Sequence of chain 1.F:
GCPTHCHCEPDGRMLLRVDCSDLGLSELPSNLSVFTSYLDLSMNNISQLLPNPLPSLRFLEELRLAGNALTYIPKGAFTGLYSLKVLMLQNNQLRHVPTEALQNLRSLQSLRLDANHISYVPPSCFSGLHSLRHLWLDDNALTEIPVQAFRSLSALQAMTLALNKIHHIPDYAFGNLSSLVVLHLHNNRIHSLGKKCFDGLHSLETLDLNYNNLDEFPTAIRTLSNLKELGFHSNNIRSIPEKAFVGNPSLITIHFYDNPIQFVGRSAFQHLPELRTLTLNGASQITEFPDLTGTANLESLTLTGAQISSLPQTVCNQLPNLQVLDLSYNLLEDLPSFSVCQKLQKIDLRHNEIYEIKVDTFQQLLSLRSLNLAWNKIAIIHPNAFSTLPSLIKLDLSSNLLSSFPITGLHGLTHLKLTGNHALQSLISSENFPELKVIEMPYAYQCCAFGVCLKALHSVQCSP

A protein and the small-molecule ligand that binds it are described below.
Small molecule (SMILES): CC(=O)N[C@@H]1[C@@H](O)[C@H](O)[C@@H](CO)O[C@H]1O

Binding-site contacts:
Ligand atom C7 contacts residue ASN70 of chain 1.F at 3.6 Å.
Ligand atom C7 contacts residue GLY49 of chain 1.F at 3.9 Å.
Ligand atom O7 contacts residue LEU50 of chain 1.F at 4.4 Å.
Ligand atom C8 contacts residue GLY49 of chain 1.F at 3.8 Å.
Ligand atom C1 contacts residue ASN70 of chain 1.F at 1.4 Å.
Ligand atom C2 contacts residue ASN70 of chain 1.F at 2.7 Å.
Ligand atom O7 contacts residue ASN70 of chain 1.F at 3.8 Å.
Ligand atom C4 contacts residue ASN70 of chain 1.F at 4.2 Å.
Ligand atom C5 contacts residue ASN70 of chain 1.F at 3.5 Å.
Ligand atom O5 contacts residue ASN70 of chain 1.F at 2.4 Å (h-bond).
Ligand atom C3 contacts residue ASN70 of chain 1.F at 3.8 Å.
Ligand atom N2 contacts residue ASN70 of chain 1.F at 3.0 Å (h-bond).
Ligand atom O7 contacts residue GLY49 of chain 1.F at 2.8 Å (h-bond).